Binding-site contacts:
Ligand atom C21 contacts residue TRP40 of chain 1.B at 3.2 Å (hydrophobic).
Ligand atom C24 contacts residue GLN43 of chain 1.B at 3.6 Å.
Ligand atom C24 contacts residue TRP40 of chain 1.B at 3.4 Å (hydrophobic).
Ligand atom CL contacts residue GLN44 of chain 1.B at 4.4 Å.
Ligand atom C20 contacts residue TRP40 of chain 1.B at 4.4 Å (hydrophobic).
Ligand atom C25 contacts residue TRP40 of chain 1.B at 3.4 Å (hydrophobic).
Ligand atom C18 contacts residue LEU51 of chain 1.B at 4.1 Å (hydrophobic).
Ligand atom C18 contacts residue ASP47 of chain 1.B at 4.4 Å.
Ligand atom O1 contacts residue GLN43 of chain 1.B at 3.5 Å (h-bond).
Ligand atom O contacts residue LEU51 of chain 1.B at 3.9 Å.

The small molecule below binds the protein below.
Small molecule (SMILES): COc1ccc(CCc2nc3cc(-c4c(C)noc4C)ccc3n2C[C@H](C)N2CCOCC2)cc1Cl

Sequence of chain 1.B:
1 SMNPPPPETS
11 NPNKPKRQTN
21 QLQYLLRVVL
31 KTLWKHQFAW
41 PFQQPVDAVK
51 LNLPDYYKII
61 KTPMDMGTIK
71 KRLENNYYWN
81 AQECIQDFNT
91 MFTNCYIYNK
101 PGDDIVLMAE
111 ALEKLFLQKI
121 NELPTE